Sequence of chain 1.B:
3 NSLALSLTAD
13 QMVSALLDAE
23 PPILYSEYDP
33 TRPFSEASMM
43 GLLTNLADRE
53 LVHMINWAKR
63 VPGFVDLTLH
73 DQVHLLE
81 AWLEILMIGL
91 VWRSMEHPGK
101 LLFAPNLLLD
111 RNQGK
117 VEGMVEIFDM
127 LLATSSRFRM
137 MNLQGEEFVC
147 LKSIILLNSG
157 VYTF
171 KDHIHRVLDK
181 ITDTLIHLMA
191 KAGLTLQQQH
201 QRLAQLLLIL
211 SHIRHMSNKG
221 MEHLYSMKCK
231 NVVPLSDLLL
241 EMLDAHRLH

Binding-site contacts:
Ligand atom C4 contacts residue LEU86 of chain 1.B at 3.8 Å (hydrophobic).
Ligand atom C3 contacts residue GLU52 of chain 1.B at 3.2 Å.
Ligand atom C16 contacts residue GLY220 of chain 1.B at 3.9 Å.
Ligand atom O3 contacts residue ARG93 of chain 1.B at 3.2 Å (salt-bridge).
Ligand atom C2 contacts residue PHE103 of chain 1.B at 4.1 Å (hydrophobic).
Ligand atom C17 contacts residue HIS223 of chain 1.B at 3.5 Å.
Ligand atom C15 contacts residue MET87 of chain 1.B at 4.2 Å (hydrophobic).
Ligand atom C18 contacts residue LEU224 of chain 1.B at 4.1 Å (hydrophobic).
Ligand atom O17 contacts residue MET42 of chain 1.B at 3.6 Å.
Ligand atom C17 contacts residue MET42 of chain 1.B at 4.2 Å (hydrophobic).
Ligand atom C4 contacts residue LEU90 of chain 1.B at 4.2 Å (hydrophobic).
Ligand atom O17 contacts residue LEU224 of chain 1.B at 3.7 Å.
Ligand atom C11 contacts residue LEU45 of chain 1.B at 4.0 Å (hydrophobic).
Ligand atom C10 contacts residue PHE103 of chain 1.B at 3.8 Å (hydrophobic).
Ligand atom C2 contacts residue GLU52 of chain 1.B at 3.2 Å.
Ligand atom O3 contacts residue GLU52 of chain 1.B at 2.5 Å (salt-bridge).
Ligand atom O17 contacts residue GLY220 of chain 1.B at 4.1 Å.
Ligand atom C2 contacts residue LEU48 of chain 1.B at 4.2 Å (hydrophobic).
Ligand atom O17 contacts residue HIS223 of chain 1.B at 3.0 Å (h-bond).
Ligand atom O3 contacts residue LEU86 of chain 1.B at 3.9 Å.
Ligand atom C2 contacts residue LEU45 of chain 1.B at 4.1 Å (hydrophobic).
Ligand atom C7 contacts residue MET87 of chain 1.B at 4.2 Å (hydrophobic).
Ligand atom C3 contacts residue PHE103 of chain 1.B at 4.2 Å (hydrophobic).
Ligand atom C3 contacts residue ARG93 of chain 1.B at 4.2 Å.
Ligand atom C15 contacts residue GLY220 of chain 1.B at 4.1 Å.
Ligand atom C2 contacts residue ALA49 of chain 1.B at 4.2 Å (hydrophobic).
Ligand atom C12 contacts residue LEU45 of chain 1.B at 4.2 Å (hydrophobic).
Ligand atom C16 contacts residue HIS223 of chain 1.B at 3.6 Å.
Ligand atom C8 contacts residue LEU83 of chain 1.B at 4.2 Å (hydrophobic).
Ligand atom C17 contacts residue MET120 of chain 1.B at 4.0 Å (hydrophobic).
Ligand atom C6 contacts residue MET87 of chain 1.B at 3.8 Å (hydrophobic).
Ligand atom C1 contacts residue LEU45 of chain 1.B at 3.6 Å (hydrophobic).
Ligand atom C5 contacts residue PHE103 of chain 1.B at 3.8 Å (hydrophobic).
Ligand atom C4 contacts residue PHE103 of chain 1.B at 4.1 Å (hydrophobic).
Ligand atom C16 contacts residue ILE123 of chain 1.B at 4.1 Å (hydrophobic).
Ligand atom C1 contacts residue PHE103 of chain 1.B at 4.1 Å (hydrophobic).
Ligand atom C18 contacts residue GLY220 of chain 1.B at 4.2 Å.
Ligand atom C3 contacts residue LEU86 of chain 1.B at 4.1 Å (hydrophobic).
Ligand atom C6 contacts residue LEU90 of chain 1.B at 4.0 Å (hydrophobic).
Ligand atom C1 contacts residue ALA49 of chain 1.B at 3.9 Å (hydrophobic).

The protein below binds the small molecule below.
Small molecule (SMILES): C[C@]12CC[C@@H]3c4ccc(O)cc4CC[C@H]3[C@@H]1CC[C@@H]2O